Binding-site contacts:
Ligand atom CD1 contacts residue ASN74 of chain 2.A at 3.9 Å.
Ligand atom NE1 contacts residue ASN74 of chain 2.A at 3.0 Å (h-bond).
Ligand atom O contacts residue ASN207 of chain 5.A at 2.9 Å (h-bond).
Ligand atom NE1 contacts residue ASN207 of chain 5.A at 3.6 Å.
Ligand atom N contacts residue GLU44 of chain 2.A at 2.9 Å (salt-bridge).
Ligand atom O contacts residue ASN207 of chain 5.A at 3.3 Å (h-bond).
Ligand atom OE1 contacts residue VAL205 of chain 5.A at 3.9 Å.
Ligand atom CZ contacts residue SER38 of chain 5.A at 3.4 Å.
Ligand atom CH2 contacts residue ARG34 of chain 5.A at 3.5 Å.
Ligand atom CE1 contacts residue ALA42 of chain 5.A at 3.8 Å (hydrophobic).
Ligand atom CZ2 contacts residue ARG34 of chain 5.A at 3.6 Å.
Ligand atom O contacts residue ALA206 of chain 5.A at 3.3 Å.
Ligand atom O contacts residue VAL205 of chain 5.A at 3.0 Å (h-bond).
Ligand atom CZ2 contacts residue ASN74 of chain 2.A at 3.4 Å.
Ligand atom C contacts residue VAL205 of chain 5.A at 3.7 Å (hydrophobic).
Ligand atom CA contacts residue VAL205 of chain 5.A at 3.5 Å (hydrophobic).
Ligand atom CE1 contacts residue ALA206 of chain 5.A at 3.9 Å (hydrophobic).
Ligand atom CE3 contacts residue LEU41 of chain 2.A at 3.7 Å (hydrophobic).
Ligand atom CB contacts residue ASN49 of chain 2.A at 3.6 Å.
Ligand atom CE2 contacts residue GLU45 of chain 5.A at 3.6 Å.
Ligand atom CD2 contacts residue VAL40 of chain 2.A at 3.6 Å (hydrophobic).
Ligand atom O contacts residue LYS204 of chain 5.A at 3.9 Å.
Ligand atom C contacts residue GLU44 of chain 2.A at 3.9 Å.
Ligand atom N contacts residue GLU44 of chain 2.A at 3.3 Å (salt-bridge).
Ligand atom CZ3 contacts residue LEU41 of chain 2.A at 3.9 Å (hydrophobic).
Ligand atom N contacts residue VAL205 of chain 5.A at 3.2 Å (h-bond).
Ligand atom CD2 contacts residue LEU41 of chain 5.A at 3.5 Å (hydrophobic).
Ligand atom CE1 contacts residue SER38 of chain 5.A at 3.9 Å.
Ligand atom CE2 contacts residue VAL40 of chain 2.A at 3.7 Å (hydrophobic).
Ligand atom CB contacts residue GLU44 of chain 2.A at 3.4 Å.
Ligand atom CZ contacts residue ALA42 of chain 5.A at 3.5 Å (hydrophobic).
Ligand atom CG contacts residue VAL40 of chain 2.A at 3.8 Å (hydrophobic).
Ligand atom CD1 contacts residue ASN207 of chain 5.A at 3.6 Å.
Ligand atom CE2 contacts residue ASN207 of chain 5.A at 3.6 Å.
Ligand atom CD2 contacts residue GLU45 of chain 5.A at 3.5 Å.
Ligand atom CA contacts residue GLU44 of chain 2.A at 3.7 Å.
Ligand atom CZ2 contacts residue ASN207 of chain 5.A at 3.9 Å.
Ligand atom CB contacts residue VAL205 of chain 5.A at 3.8 Å (hydrophobic).
Ligand atom O contacts residue VAL205 of chain 5.A at 3.6 Å.
Ligand atom CH2 contacts residue ILE37 of chain 2.A at 3.7 Å (hydrophobic).

The protein below binds the small molecule below.
Small molecule (SMILES): CC(C)C[C@H](NC(=O)[C@H](CC1=c2ccccc2=NC1)NC(=O)[C@H](C)N)C(=O)N[C@@H](Cc1ccccc1)C(=O)N[C@@H](CCC(=O)O)C(=O)N[C@@H](C)C=O

Sequence of chain 2.A:
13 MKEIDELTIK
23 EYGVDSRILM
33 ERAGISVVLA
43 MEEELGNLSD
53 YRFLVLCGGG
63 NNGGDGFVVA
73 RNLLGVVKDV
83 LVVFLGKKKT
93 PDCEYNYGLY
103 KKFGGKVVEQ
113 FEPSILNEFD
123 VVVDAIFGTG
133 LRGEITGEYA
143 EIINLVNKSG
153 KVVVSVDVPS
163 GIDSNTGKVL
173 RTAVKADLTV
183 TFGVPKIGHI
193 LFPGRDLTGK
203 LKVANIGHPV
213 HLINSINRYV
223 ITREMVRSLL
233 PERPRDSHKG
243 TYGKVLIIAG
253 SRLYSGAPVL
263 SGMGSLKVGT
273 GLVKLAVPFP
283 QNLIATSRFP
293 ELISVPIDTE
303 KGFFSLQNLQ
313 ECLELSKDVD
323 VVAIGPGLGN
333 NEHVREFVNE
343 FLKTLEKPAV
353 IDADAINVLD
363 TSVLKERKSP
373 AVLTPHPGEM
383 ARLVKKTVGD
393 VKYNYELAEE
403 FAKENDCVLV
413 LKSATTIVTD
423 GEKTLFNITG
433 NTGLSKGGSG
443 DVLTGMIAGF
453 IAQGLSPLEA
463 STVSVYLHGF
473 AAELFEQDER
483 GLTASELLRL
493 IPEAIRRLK

Sequence of chain 5.A:
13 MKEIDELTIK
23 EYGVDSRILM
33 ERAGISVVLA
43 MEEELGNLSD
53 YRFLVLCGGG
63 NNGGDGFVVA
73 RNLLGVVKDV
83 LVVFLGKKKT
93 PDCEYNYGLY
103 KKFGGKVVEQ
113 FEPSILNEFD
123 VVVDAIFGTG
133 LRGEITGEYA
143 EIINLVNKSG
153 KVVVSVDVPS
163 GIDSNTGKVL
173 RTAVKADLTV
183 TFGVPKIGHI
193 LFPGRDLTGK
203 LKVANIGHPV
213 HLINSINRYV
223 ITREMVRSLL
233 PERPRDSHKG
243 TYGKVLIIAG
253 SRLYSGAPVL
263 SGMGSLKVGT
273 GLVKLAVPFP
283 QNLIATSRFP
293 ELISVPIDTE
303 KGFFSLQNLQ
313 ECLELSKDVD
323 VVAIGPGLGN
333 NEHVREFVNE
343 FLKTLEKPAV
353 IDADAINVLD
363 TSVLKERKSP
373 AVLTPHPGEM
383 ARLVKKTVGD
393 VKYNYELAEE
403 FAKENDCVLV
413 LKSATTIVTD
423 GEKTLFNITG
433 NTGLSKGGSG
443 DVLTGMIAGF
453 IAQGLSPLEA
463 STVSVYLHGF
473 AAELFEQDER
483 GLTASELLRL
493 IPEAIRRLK